Binding-site contacts:
Ligand atom CZ contacts residue ARG67 of chain 1.K at 4.1 Å.
Ligand atom ND2 contacts residue ARG95 of chain 1.X at 4.2 Å.
Ligand atom CG2 contacts residue ARG61 of chain 1.K at 4.1 Å.
Ligand atom CB contacts residue ARG95 of chain 1.X at 3.9 Å.
Ligand atom N contacts residue ARG67 of chain 1.K at 4.3 Å.
Ligand atom CB contacts residue LYS90 of chain 1.X at 3.9 Å.
Ligand atom O contacts residue ARG61 of chain 1.K at 4.2 Å.
Ligand atom CA contacts residue ARG67 of chain 1.K at 4.0 Å.
Ligand atom CG contacts residue ARG95 of chain 1.X at 3.4 Å.
Ligand atom CZ contacts residue LYS90 of chain 1.X at 4.5 Å.
Ligand atom CG contacts residue LYS90 of chain 1.X at 3.5 Å.
Ligand atom CD contacts residue TRP60 of chain 1.K at 3.5 Å (hydrophobic).
Ligand atom CZ contacts residue THR65 of chain 1.K at 3.8 Å.
Ligand atom CB contacts residue TRP60 of chain 1.K at 4.3 Å (hydrophobic).
Ligand atom CG2 contacts residue THR65 of chain 1.K at 3.5 Å.
Ligand atom CB contacts residue ARG67 of chain 1.K at 3.3 Å.
Ligand atom NH1 contacts residue TRP60 of chain 1.K at 3.7 Å.
Ligand atom CD contacts residue PRO59 of chain 1.K at 4.4 Å (hydrophobic).
Ligand atom OD1 contacts residue ARG95 of chain 1.X at 3.0 Å (salt-bridge).
Ligand atom CD contacts residue GLY64 of chain 1.K at 4.0 Å.
Ligand atom CG contacts residue TRP60 of chain 1.K at 4.3 Å (hydrophobic).
Ligand atom NE contacts residue ARG67 of chain 1.K at 4.1 Å.
Ligand atom CG contacts residue GLY64 of chain 1.K at 3.8 Å.
Ligand atom NH1 contacts residue THR65 of chain 1.K at 3.4 Å.
Ligand atom NH1 contacts residue ARG67 of chain 1.K at 3.1 Å.
Ligand atom CE2 contacts residue LYS90 of chain 1.X at 3.1 Å.
Ligand atom CZ contacts residue TRP60 of chain 1.K at 3.5 Å (hydrophobic).
Ligand atom NH2 contacts residue TRP60 of chain 1.K at 3.3 Å.
Ligand atom NE contacts residue TRP60 of chain 1.K at 3.1 Å.
Ligand atom NH2 contacts residue THR65 of chain 1.K at 3.3 Å.
Ligand atom CD2 contacts residue LYS90 of chain 1.X at 2.5 Å.

Sequence of chain 1.K:
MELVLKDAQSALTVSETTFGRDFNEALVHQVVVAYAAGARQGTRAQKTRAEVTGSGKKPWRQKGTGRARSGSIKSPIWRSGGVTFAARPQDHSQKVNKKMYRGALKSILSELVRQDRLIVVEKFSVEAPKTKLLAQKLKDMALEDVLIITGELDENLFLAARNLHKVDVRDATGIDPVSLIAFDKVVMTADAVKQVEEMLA

Sequence of chain 1.X:
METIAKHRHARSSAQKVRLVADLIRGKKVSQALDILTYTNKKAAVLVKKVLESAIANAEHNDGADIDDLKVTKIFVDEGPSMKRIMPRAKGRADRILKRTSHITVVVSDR

The small molecule below binds the protein below.
Small molecule (SMILES): CC[C@H](C)[C@H](NC(=O)[C@H](Cc1ccc(O)cc1)NC(=O)[C@@H](NC(=O)[C@@H]1CCCN1C(=O)[C@H](CCCN=C(N)N)NC(=O)[C@H](CC(N)=O)NC(=O)[C@@H](N)CC(N)=O)C(C)C)C(=O)N1CCC[C@H]1C(=O)N[C@@H](CCCN=C(N)N)C(=O)N1CCC[C@H]1C(=O)N[C@@H](CCCN=C(N)N)C(=O)N1CCC[C@H]1C(=O)N1CCC[C@H]1C(=O)N[C@@H](Cc1cnc[nH]1)C(=O)N1CCC[C@H]1C(=O)N[C@@H](CCCN=C(N)N)C(=O)N[C@@H](CC(C)C)C(N)=O